Binding-site contacts:
Ligand atom O5 contacts residue ASN307 of chain 60.E at 2.3 Å (h-bond).
Ligand atom C2 contacts residue ASN307 of chain 60.E at 2.5 Å.
Ligand atom C7 contacts residue PRO305 of chain 60.E at 4.3 Å (hydrophobic).
Ligand atom C5 contacts residue ASN307 of chain 60.E at 3.6 Å.
Ligand atom C3 contacts residue ASN307 of chain 60.E at 3.8 Å.
Ligand atom C7 contacts residue ASN307 of chain 60.E at 4.1 Å.
Ligand atom C8 contacts residue PRO305 of chain 60.E at 2.9 Å (hydrophobic).
Ligand atom N2 contacts residue ASN307 of chain 60.E at 3.0 Å (h-bond).
Ligand atom C4 contacts residue ASN307 of chain 60.E at 4.2 Å.
Ligand atom O6 contacts residue GLN328 of chain 60.E at 4.3 Å.
Ligand atom C1 contacts residue ASN307 of chain 60.E at 1.4 Å.
Ligand atom C8 contacts residue ASN307 of chain 60.E at 4.5 Å.
Ligand atom C8 contacts residue ILE306 of chain 60.E at 3.7 Å (hydrophobic).

A small-molecule ligand and the protein it binds are described below.
Small molecule (SMILES): CC(=O)N[C@H]1[C@H](O[C@H]2[C@H](O)[C@@H](NC(C)=O)CO[C@@H]2CO[C@@H]2O[C@@H](C)[C@@H](O)[C@@H](O)[C@@H]2O)O[C@H](CO)[C@@H](O[C@@H]2O[C@H](CO)[C@@H](O)[C@H](O)[C@@H]2O)[C@@H]1O

Sequence of chain 60.E:
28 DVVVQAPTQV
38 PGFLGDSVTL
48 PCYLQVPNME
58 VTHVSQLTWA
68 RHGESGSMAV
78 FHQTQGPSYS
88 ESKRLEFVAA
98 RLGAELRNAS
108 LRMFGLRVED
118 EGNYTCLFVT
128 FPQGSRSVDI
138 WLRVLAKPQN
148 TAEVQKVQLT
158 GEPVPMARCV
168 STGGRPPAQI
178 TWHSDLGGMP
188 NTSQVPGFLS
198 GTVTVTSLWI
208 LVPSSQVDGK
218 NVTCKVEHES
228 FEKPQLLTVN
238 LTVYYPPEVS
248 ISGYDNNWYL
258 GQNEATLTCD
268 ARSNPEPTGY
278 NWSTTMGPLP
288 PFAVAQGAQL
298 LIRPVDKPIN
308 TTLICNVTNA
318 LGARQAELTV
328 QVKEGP